The small molecule below binds the protein below.
Small molecule (SMILES): CC(=O)N[C@H]1[C@H](O[C@H]2[C@H](O)[C@@H](NC(C)=O)CO[C@@H]2CO)O[C@H](CO)[C@@H](O)[C@@H]1O

Binding-site contacts:
Ligand atom C8 contacts residue ASN154 of chain 5.C at 2.3 Å.
Ligand atom C7 contacts residue ASN154 of chain 5.C at 2.2 Å.
Ligand atom O7 contacts residue VAL153 of chain 5.C at 4.1 Å.
Ligand atom C1 contacts residue THR156 of chain 5.C at 4.2 Å.
Ligand atom C2 contacts residue ASN154 of chain 5.C at 3.6 Å.
Ligand atom C1 contacts residue ASN154 of chain 5.C at 3.0 Å.
Ligand atom N2 contacts residue ASN154 of chain 5.C at 3.2 Å (h-bond).
Ligand atom O5 contacts residue THR156 of chain 5.C at 4.0 Å.
Ligand atom O7 contacts residue GLY150 of chain 5.C at 4.2 Å.
Ligand atom O6 contacts residue THR156 of chain 5.C at 2.7 Å (h-bond).
Ligand atom C5 contacts residue THR156 of chain 5.C at 4.1 Å.
Ligand atom O5 contacts residue ASN154 of chain 5.C at 4.1 Å.
Ligand atom C6 contacts residue THR156 of chain 5.C at 3.7 Å.
Ligand atom O7 contacts residue ASN154 of chain 5.C at 2.1 Å (h-bond).

Sequence of chain 5.C:
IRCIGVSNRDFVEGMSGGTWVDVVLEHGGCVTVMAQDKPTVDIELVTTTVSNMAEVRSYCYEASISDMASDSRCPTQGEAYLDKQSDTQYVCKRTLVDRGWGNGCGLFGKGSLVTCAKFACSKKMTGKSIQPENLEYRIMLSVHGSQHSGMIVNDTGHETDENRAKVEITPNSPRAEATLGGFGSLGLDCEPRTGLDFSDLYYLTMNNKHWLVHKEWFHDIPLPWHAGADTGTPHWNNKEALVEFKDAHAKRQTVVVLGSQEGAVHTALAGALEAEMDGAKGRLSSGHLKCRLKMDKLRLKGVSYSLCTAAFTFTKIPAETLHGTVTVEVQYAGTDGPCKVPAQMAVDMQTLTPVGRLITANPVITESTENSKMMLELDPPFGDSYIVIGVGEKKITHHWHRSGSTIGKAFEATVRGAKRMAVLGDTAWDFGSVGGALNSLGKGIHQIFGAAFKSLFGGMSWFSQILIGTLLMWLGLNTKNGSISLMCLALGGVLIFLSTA